The protein below binds the small molecule below.
Small molecule (SMILES): O=C(O)C1=C[C@@H](O)[C@@H](O)[C@H](O)C1

Binding-site contacts:
Ligand atom O12 contacts residue ASP110 of chain 1.A at 2.8 Å (salt-bridge).
Ligand atom O11 contacts residue ASP110 of chain 1.A at 4.5 Å.
Ligand atom C4 contacts residue THR69 of chain 1.A at 4.3 Å.
Ligand atom O2 contacts residue ARG18 of chain 1.A at 4.4 Å.
Ligand atom O7 contacts residue ASN67 of chain 1.A at 3.4 Å.
Ligand atom O3 contacts residue LEU9 of chain 1.A at 3.2 Å.
Ligand atom C4 contacts residue SER17 of chain 1.A at 4.3 Å.
Ligand atom C4 contacts residue LEU9 of chain 1.A at 4.4 Å (hydrophobic).
Ligand atom C1 contacts residue LEU9 of chain 1.A at 3.9 Å (hydrophobic).
Ligand atom C9 contacts residue THR69 of chain 1.A at 3.7 Å.
Ligand atom C9 contacts residue ASP110 of chain 1.A at 4.2 Å.
Ligand atom C5 contacts residue LEU9 of chain 1.A at 4.1 Å (hydrophobic).
Ligand atom C4 contacts residue THR19 of chain 1.A at 4.0 Å.
Ligand atom C8 contacts residue ASN94 of chain 1.A at 4.2 Å.
Ligand atom C5 contacts residue GLN258 of chain 1.A at 4.1 Å.
Ligand atom O3 contacts residue SER17 of chain 1.A at 3.3 Å (h-bond).
Ligand atom O2 contacts residue THR19 of chain 1.A at 3.7 Å.
Ligand atom C6 contacts residue ASN67 of chain 1.A at 4.2 Å.
Ligand atom O2 contacts residue SER17 of chain 1.A at 2.7 Å (h-bond).
Ligand atom C5 contacts residue THR19 of chain 1.A at 3.3 Å.
Ligand atom O11 contacts residue ILE68 of chain 1.A at 4.1 Å.
Ligand atom O11 contacts residue THR69 of chain 1.A at 2.6 Å (h-bond).
Ligand atom O12 contacts residue ASN94 of chain 1.A at 3.0 Å (h-bond).
Ligand atom C1 contacts residue SER17 of chain 1.A at 3.1 Å.
Ligand atom O12 contacts residue GLN258 of chain 1.A at 4.0 Å.
Ligand atom O3 contacts residue THR69 of chain 1.A at 4.1 Å.
Ligand atom O12 contacts residue ILE68 of chain 1.A at 4.5 Å.
Ligand atom C10 contacts residue THR69 of chain 1.A at 3.6 Å.
Ligand atom O7 contacts residue GLN258 of chain 1.A at 2.9 Å (h-bond).
Ligand atom C8 contacts residue GLN258 of chain 1.A at 3.8 Å.
Ligand atom C1 contacts residue THR19 of chain 1.A at 4.0 Å.
Ligand atom O3 contacts residue LEU14 of chain 1.A at 4.2 Å.
Ligand atom C6 contacts residue LEU9 of chain 1.A at 4.2 Å (hydrophobic).
Ligand atom C6 contacts residue GLN258 of chain 1.A at 3.8 Å.
Ligand atom O11 contacts residue LYS73 of chain 1.A at 4.0 Å.
Ligand atom C8 contacts residue ASP110 of chain 1.A at 3.7 Å.
Ligand atom O7 contacts residue ASN94 of chain 1.A at 3.9 Å.

Sequence of chain 1.A:
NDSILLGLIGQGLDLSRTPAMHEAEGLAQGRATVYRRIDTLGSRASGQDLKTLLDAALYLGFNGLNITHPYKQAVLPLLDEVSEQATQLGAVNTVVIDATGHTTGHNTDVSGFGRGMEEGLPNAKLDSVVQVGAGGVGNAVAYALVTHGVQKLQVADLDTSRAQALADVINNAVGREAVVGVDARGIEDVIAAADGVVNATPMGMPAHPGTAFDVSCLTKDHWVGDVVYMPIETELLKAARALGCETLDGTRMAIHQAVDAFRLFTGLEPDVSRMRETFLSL